Sequence of chain 15.B:
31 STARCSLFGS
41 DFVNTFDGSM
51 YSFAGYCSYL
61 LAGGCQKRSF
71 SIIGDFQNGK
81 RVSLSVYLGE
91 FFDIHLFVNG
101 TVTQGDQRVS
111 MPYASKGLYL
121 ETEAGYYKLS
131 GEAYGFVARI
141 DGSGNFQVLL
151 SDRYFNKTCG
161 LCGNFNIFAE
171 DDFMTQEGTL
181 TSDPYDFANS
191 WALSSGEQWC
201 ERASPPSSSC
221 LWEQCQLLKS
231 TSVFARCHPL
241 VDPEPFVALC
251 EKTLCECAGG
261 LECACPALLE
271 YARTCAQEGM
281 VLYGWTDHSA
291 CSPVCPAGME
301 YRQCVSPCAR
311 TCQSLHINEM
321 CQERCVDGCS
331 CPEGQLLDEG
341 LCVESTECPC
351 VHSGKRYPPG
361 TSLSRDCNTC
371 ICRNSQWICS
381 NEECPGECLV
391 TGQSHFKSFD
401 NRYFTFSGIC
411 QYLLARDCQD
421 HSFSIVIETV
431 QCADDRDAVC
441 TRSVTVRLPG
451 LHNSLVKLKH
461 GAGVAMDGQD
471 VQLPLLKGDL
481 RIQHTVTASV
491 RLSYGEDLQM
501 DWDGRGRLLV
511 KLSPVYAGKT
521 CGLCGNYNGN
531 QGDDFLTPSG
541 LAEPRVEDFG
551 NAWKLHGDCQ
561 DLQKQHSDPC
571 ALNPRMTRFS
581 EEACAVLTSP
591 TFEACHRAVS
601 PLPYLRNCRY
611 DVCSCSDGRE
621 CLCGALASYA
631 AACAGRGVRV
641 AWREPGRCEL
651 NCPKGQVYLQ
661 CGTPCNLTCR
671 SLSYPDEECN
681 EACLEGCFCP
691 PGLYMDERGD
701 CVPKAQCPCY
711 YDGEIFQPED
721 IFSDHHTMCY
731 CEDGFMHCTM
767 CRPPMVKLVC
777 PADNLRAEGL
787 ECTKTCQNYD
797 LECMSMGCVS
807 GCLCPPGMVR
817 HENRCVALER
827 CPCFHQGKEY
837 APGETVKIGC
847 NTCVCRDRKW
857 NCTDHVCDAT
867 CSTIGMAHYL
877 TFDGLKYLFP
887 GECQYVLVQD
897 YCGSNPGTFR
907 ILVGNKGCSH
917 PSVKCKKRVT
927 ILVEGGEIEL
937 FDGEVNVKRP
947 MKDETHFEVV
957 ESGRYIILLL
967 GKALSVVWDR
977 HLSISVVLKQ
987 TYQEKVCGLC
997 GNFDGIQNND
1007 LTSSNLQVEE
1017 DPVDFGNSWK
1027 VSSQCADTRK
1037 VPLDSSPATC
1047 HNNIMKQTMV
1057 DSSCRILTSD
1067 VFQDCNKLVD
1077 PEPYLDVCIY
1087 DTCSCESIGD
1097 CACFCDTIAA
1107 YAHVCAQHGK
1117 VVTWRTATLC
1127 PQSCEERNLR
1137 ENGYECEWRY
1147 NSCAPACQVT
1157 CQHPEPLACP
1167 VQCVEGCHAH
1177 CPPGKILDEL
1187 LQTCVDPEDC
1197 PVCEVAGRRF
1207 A

Binding-site contacts:
Ligand atom C8 contacts residue ASN1147 of chain 15.B at 3.5 Å.
Ligand atom C2 contacts residue ASN1147 of chain 15.B at 2.5 Å.
Ligand atom C1 contacts residue ASN1147 of chain 15.B at 1.4 Å.
Ligand atom C4 contacts residue ASN1147 of chain 15.B at 4.2 Å.
Ligand atom N2 contacts residue ASN1147 of chain 15.B at 2.6 Å (h-bond).
Ligand atom C5 contacts residue ASN1147 of chain 15.B at 3.7 Å.
Ligand atom O7 contacts residue ASN1147 of chain 15.B at 3.9 Å.
Ligand atom O6 contacts residue HIS1176 of chain 15.B at 3.2 Å (h-bond).
Ligand atom C7 contacts residue ASN1147 of chain 15.B at 3.1 Å.
Ligand atom C3 contacts residue ASN1147 of chain 15.B at 3.8 Å.
Ligand atom O5 contacts residue ASN1147 of chain 15.B at 2.4 Å (h-bond).

This small molecule binds to this protein.
Small molecule (SMILES): CC(=O)N[C@@H]1[C@@H](O)[C@H](O)[C@@H](CO)O[C@H]1O